A protein and the small-molecule ligand that binds it are described below.
Small molecule (SMILES): CC(=O)N[C@@H]1[C@@H](O)[C@H](O)[C@@H](CO)O[C@H]1O

Sequence of chain 1.I:
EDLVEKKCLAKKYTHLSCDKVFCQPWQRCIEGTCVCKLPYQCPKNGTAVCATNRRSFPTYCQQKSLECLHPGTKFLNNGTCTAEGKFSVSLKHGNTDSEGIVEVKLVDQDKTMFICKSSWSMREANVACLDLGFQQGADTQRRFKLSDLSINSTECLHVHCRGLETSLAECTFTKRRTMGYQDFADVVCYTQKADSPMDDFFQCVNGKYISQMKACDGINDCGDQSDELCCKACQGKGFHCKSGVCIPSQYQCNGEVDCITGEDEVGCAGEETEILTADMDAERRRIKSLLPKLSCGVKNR

Binding-site contacts:
Ligand atom O5 contacts residue ASN159 of chain 1.I at 2.1 Å (h-bond).
Ligand atom O7 contacts residue ASN159 of chain 1.I at 3.5 Å (h-bond).
Ligand atom C2 contacts residue ASN159 of chain 1.I at 2.6 Å.
Ligand atom C7 contacts residue ASN159 of chain 1.I at 3.1 Å.
Ligand atom C3 contacts residue ASN159 of chain 1.I at 3.9 Å.
Ligand atom C1 contacts residue ASN159 of chain 1.I at 1.5 Å.
Ligand atom C8 contacts residue ASN159 of chain 1.I at 3.4 Å.
Ligand atom C8 contacts residue SER160 of chain 1.I at 4.3 Å.
Ligand atom N2 contacts residue ASN159 of chain 1.I at 3.1 Å (h-bond).
Ligand atom C5 contacts residue ASN159 of chain 1.I at 3.5 Å.
Ligand atom C4 contacts residue ASN159 of chain 1.I at 4.1 Å.
Ligand atom C6 contacts residue ASN159 of chain 1.I at 4.5 Å.